Sequence of chain 1.A:
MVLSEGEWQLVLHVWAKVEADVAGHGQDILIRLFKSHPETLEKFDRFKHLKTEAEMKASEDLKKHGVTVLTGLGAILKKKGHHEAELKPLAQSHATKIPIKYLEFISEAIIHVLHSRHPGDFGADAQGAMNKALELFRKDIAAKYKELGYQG

A protein and the small-molecule ligand that binds it are described below.
Small molecule (SMILES): Cc1cccc(/C=N/c2ccccc2/N=C/c2cccc(C)c2O)c1O

Binding-site contacts:
Ligand atom CC1 contacts residue HIS94 of chain 1.A at 3.5 Å.
Ligand atom CC1 contacts residue HIS65 of chain 1.A at 3.6 Å.
Ligand atom CA6 contacts residue LEU90 of chain 1.A at 3.7 Å (hydrophobic).
Ligand atom CA2 contacts residue HIS94 of chain 1.A at 3.7 Å.
Ligand atom NB contacts residue CR1 of chain 1.B at 2.0 Å.
Ligand atom CB6 contacts residue PHE44 of chain 1.A at 3.4 Å (hydrophobic).
Ligand atom CB3 contacts residue ILE100 of chain 1.A at 3.5 Å (hydrophobic).
Ligand atom CA contacts residue HIS94 of chain 1.A at 3.7 Å.
Ligand atom CC2 contacts residue CR1 of chain 1.B at 2.9 Å.
Ligand atom CB7 contacts residue TYR104 of chain 1.A at 3.5 Å (hydrophobic).
Ligand atom CB contacts residue CR1 of chain 1.B at 2.9 Å.
Ligand atom CB5 contacts residue THR40 of chain 1.A at 3.6 Å.
Ligand atom CB1 contacts residue ILE100 of chain 1.A at 3.5 Å (hydrophobic).
Ligand atom NA contacts residue CR1 of chain 1.B at 2.0 Å.
Ligand atom CB contacts residue PHE44 of chain 1.A at 3.6 Å (hydrophobic).
Ligand atom CB contacts residue ILE100 of chain 1.A at 3.8 Å (hydrophobic).
Ligand atom NB contacts residue HIS94 of chain 1.A at 3.0 Å (h-bond).
Ligand atom CA2 contacts residue CR1 of chain 1.B at 3.0 Å.
Ligand atom CB4 contacts residue TYR104 of chain 1.A at 3.7 Å (hydrophobic).
Ligand atom CB6 contacts residue ILE100 of chain 1.A at 3.5 Å (hydrophobic).
Ligand atom CB2 contacts residue CR1 of chain 1.B at 2.9 Å.
Ligand atom CA1 contacts residue LEU90 of chain 1.A at 3.5 Å (hydrophobic).
Ligand atom OA contacts residue HIS94 of chain 1.A at 2.9 Å (h-bond).
Ligand atom OB contacts residue HIS94 of chain 1.A at 2.9 Å (h-bond).
Ligand atom OB contacts residue ILE100 of chain 1.A at 3.6 Å.
Ligand atom CB2 contacts residue ILE100 of chain 1.A at 3.5 Å (hydrophobic).
Ligand atom CC1 contacts residue CR1 of chain 1.B at 2.9 Å.
Ligand atom CC2 contacts residue HIS94 of chain 1.A at 3.5 Å.
Ligand atom NA contacts residue HIS94 of chain 1.A at 2.9 Å (h-bond).
Ligand atom CB1 contacts residue PHE44 of chain 1.A at 3.6 Å (hydrophobic).
Ligand atom CA1 contacts residue CR1 of chain 1.B at 3.4 Å.
Ligand atom OA contacts residue CR1 of chain 1.B at 1.9 Å.
Ligand atom OB contacts residue CR1 of chain 1.B at 1.9 Å.
Ligand atom CC2 contacts residue HIS65 of chain 1.A at 3.7 Å.
Ligand atom CA contacts residue LEU90 of chain 1.A at 3.6 Å (hydrophobic).
Ligand atom CA5 contacts residue VAL69 of chain 1.A at 3.4 Å (hydrophobic).
Ligand atom CA4 contacts residue VAL69 of chain 1.A at 3.8 Å (hydrophobic).
Ligand atom CB6 contacts residue LYS43 of chain 1.A at 3.8 Å.
Ligand atom CB1 contacts residue CR1 of chain 1.B at 3.3 Å.
Ligand atom CA contacts residue CR1 of chain 1.B at 3.0 Å.